The protein below binds the small molecule below.
Small molecule (SMILES): CC(=O)N[C@H]1[C@H](O[C@H]2[C@H](O)[C@@H](NC(C)=O)CO[C@@H]2CO)O[C@H](CO)[C@@H](O[C@@H]2O[C@H](CO[C@H]3O[C@H](CO)[C@@H](O)[C@H](O[C@H]4O[C@H](CO)[C@@H](O)[C@H](O)[C@@H]4O)[C@@H]3O)[C@@H](O)[C@H](O[C@H]3O[C@H](CO)[C@@H](O)[C@H](O)[C@@H]3O)[C@@H]2O)[C@@H]1O

Binding-site contacts:
Ligand atom C7 contacts residue PHE101 of chain 1.B at 4.0 Å (hydrophobic).
Ligand atom N2 contacts residue ASP152 of chain 1.B at 4.1 Å.
Ligand atom C6 contacts residue GLN151 of chain 1.B at 4.0 Å.
Ligand atom C7 contacts residue ASN88 of chain 1.B at 3.5 Å.
Ligand atom C5 contacts residue ASN150 of chain 1.B at 4.1 Å.
Ligand atom C2 contacts residue ASN88 of chain 1.B at 2.4 Å.
Ligand atom C6 contacts residue ASN150 of chain 1.B at 3.9 Å.
Ligand atom O7 contacts residue ASN88 of chain 1.B at 3.8 Å.
Ligand atom C1 contacts residue ASP152 of chain 1.B at 4.1 Å.
Ligand atom C2 contacts residue ASN150 of chain 1.B at 3.7 Å.
Ligand atom C6 contacts residue TRP155 of chain 1.B at 3.9 Å (hydrophobic).
Ligand atom O6 contacts residue GLN151 of chain 1.B at 4.1 Å.
Ligand atom O2 contacts residue ASN150 of chain 1.B at 2.8 Å (h-bond).
Ligand atom C3 contacts residue ASP152 of chain 1.B at 3.7 Å.
Ligand atom C3 contacts residue ASN88 of chain 1.B at 3.8 Å.
Ligand atom O4 contacts residue ASN150 of chain 1.B at 4.1 Å.
Ligand atom C5 contacts residue TRP155 of chain 1.B at 3.8 Å (hydrophobic).
Ligand atom O4 contacts residue ASP152 of chain 1.B at 4.1 Å.
Ligand atom C4 contacts residue THR149 of chain 1.B at 4.2 Å.
Ligand atom O6 contacts residue ASP152 of chain 1.B at 3.0 Å (salt-bridge).
Ligand atom C5 contacts residue GLN151 of chain 1.B at 3.5 Å.
Ligand atom C6 contacts residue THR149 of chain 1.B at 4.1 Å.
Ligand atom C8 contacts residue PHE101 of chain 1.B at 3.8 Å (hydrophobic).
Ligand atom C6 contacts residue GLU153 of chain 1.B at 3.8 Å.
Ligand atom O6 contacts residue TRP155 of chain 1.B at 4.2 Å.
Ligand atom O4 contacts residue THR149 of chain 1.B at 3.0 Å (h-bond).
Ligand atom O4 contacts residue ASN150 of chain 1.B at 3.8 Å.
Ligand atom O3 contacts residue ASP152 of chain 1.B at 4.2 Å.
Ligand atom O6 contacts residue GLU153 of chain 1.B at 3.3 Å (salt-bridge).
Ligand atom O7 contacts residue PHE101 of chain 1.B at 4.1 Å.
Ligand atom C6 contacts residue ASP152 of chain 1.B at 3.4 Å.
Ligand atom O5 contacts residue GLN151 of chain 1.B at 3.6 Å (h-bond).
Ligand atom O6 contacts residue GLN151 of chain 1.B at 3.7 Å.
Ligand atom C6 contacts residue GLN151 of chain 1.B at 4.3 Å.
Ligand atom O6 contacts residue THR149 of chain 1.B at 3.9 Å.
Ligand atom N2 contacts residue ASN88 of chain 1.B at 2.9 Å (h-bond).
Ligand atom O5 contacts residue ASN88 of chain 1.B at 2.3 Å (h-bond).
Ligand atom C1 contacts residue ASN88 of chain 1.B at 1.4 Å.
Ligand atom C5 contacts residue ASN88 of chain 1.B at 3.6 Å.
Ligand atom C4 contacts residue ASN88 of chain 1.B at 4.2 Å.

Sequence of chain 1.B:
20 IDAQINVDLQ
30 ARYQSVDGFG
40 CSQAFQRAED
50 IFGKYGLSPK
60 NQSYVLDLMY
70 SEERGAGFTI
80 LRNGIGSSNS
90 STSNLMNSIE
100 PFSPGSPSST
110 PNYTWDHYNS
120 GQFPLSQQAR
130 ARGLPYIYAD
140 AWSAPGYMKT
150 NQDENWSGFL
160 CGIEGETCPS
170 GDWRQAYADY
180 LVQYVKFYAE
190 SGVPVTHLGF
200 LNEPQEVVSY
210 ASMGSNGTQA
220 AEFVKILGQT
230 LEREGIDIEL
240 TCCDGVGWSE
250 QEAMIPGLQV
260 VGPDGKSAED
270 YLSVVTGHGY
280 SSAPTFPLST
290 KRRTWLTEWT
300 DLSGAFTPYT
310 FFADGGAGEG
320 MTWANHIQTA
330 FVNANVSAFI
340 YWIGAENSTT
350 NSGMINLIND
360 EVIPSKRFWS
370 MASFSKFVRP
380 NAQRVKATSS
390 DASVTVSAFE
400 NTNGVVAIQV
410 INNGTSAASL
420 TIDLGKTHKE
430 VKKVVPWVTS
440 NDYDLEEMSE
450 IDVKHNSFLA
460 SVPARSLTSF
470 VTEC